Sequence of chain 1.B:
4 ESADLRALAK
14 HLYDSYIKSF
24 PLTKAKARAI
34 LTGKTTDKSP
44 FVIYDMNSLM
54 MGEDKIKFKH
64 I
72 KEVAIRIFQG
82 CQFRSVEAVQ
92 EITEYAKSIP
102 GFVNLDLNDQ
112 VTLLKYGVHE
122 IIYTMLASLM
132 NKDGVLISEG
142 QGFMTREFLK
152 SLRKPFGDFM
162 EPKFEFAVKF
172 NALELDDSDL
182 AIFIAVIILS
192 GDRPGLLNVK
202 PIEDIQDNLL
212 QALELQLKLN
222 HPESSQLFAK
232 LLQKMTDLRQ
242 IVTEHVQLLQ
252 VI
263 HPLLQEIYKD

This protein binds this small molecule.
Small molecule (SMILES): O=C(Nc1ccc(Oc2ncccn2)cc1C(=O)O)c1ccc(Cl)cc1Cl

Binding-site contacts:
Ligand atom N23 contacts residue ILE78 of chain 1.B at 3.8 Å.
Ligand atom O9 contacts residue ILE138 of chain 1.B at 3.8 Å.
Ligand atom C14 contacts residue LEU127 of chain 1.B at 3.5 Å (hydrophobic).
Ligand atom C4 contacts residue CYS82 of chain 1.B at 3.4 Å (hydrophobic).
Ligand atom C15 contacts residue LEU127 of chain 1.B at 3.6 Å (hydrophobic).
Ligand atom C25 contacts residue GLU56 of chain 1.B at 3.5 Å.
Ligand atom O9 contacts residue SER139 of chain 1.B at 3.3 Å (h-bond).
Ligand atom C26 contacts residue MET145 of chain 1.B at 3.3 Å (hydrophobic).
Ligand atom C18 contacts residue ARG85 of chain 1.B at 3.5 Å.
Ligand atom C26 contacts residue ILE46 of chain 1.B at 3.6 Å (hydrophobic).
Ligand atom C13 contacts residue ARG85 of chain 1.B at 3.5 Å.
Ligand atom N10 contacts residue ARG85 of chain 1.B at 3.8 Å.
Ligand atom C26 contacts residue LEU52 of chain 1.B at 3.5 Å (hydrophobic).
Ligand atom C16 contacts residue ARG85 of chain 1.B at 3.7 Å.
Ligand atom O9 contacts residue ARG85 of chain 1.B at 3.5 Å.
Ligand atom N23 contacts residue HIS63 of chain 1.B at 3.3 Å.
Ligand atom C24 contacts residue HIS63 of chain 1.B at 3.8 Å.
Ligand atom C14 contacts residue ARG85 of chain 1.B at 3.5 Å.
Ligand atom C4 contacts residue GLY81 of chain 1.B at 3.8 Å.
Ligand atom C25 contacts residue PHE61 of chain 1.B at 3.6 Å (hydrophobic).
Ligand atom C2 contacts residue CYS82 of chain 1.B at 3.8 Å (hydrophobic).
Ligand atom C24 contacts residue GLU56 of chain 1.B at 3.2 Å.
Ligand atom C15 contacts residue ARG85 of chain 1.B at 3.6 Å.
Ligand atom O21 contacts residue ILE78 of chain 1.B at 3.5 Å (h-bond).
Ligand atom O8 contacts residue SER139 of chain 1.B at 3.0 Å (h-bond).
Ligand atom C4 contacts residue ILE78 of chain 1.B at 3.1 Å (hydrophobic).
Ligand atom CL19 contacts residue LEU137 of chain 1.B at 3.0 Å.
Ligand atom C7 contacts residue SER139 of chain 1.B at 3.4 Å.
Ligand atom O12 contacts residue MET161 of chain 1.B at 3.3 Å.
Ligand atom O12 contacts residue CYS82 of chain 1.B at 3.6 Å.
Ligand atom C7 contacts residue ILE138 of chain 1.B at 3.6 Å (hydrophobic).
Ligand atom C3 contacts residue CYS82 of chain 1.B at 3.4 Å (hydrophobic).
Ligand atom N23 contacts residue ARG77 of chain 1.B at 3.8 Å.
Ligand atom C26 contacts residue PHE61 of chain 1.B at 3.3 Å (hydrophobic).
Ligand atom N27 contacts residue PHE61 of chain 1.B at 3.7 Å.
Ligand atom N27 contacts residue ILE138 of chain 1.B at 3.6 Å.
Ligand atom C25 contacts residue LEU52 of chain 1.B at 3.4 Å (hydrophobic).
Ligand atom C5 contacts residue ILE78 of chain 1.B at 3.8 Å (hydrophobic).
Ligand atom N27 contacts residue MET145 of chain 1.B at 3.0 Å.
Ligand atom C17 contacts residue ARG85 of chain 1.B at 3.7 Å.